A small-molecule ligand and the protein it binds are described below.
Small molecule (SMILES): CC[N+](CC)(CC)Cc1ccccc1

Binding-site contacts:
Ligand atom C11 contacts residue GLY211 of chain 1.C at 3.9 Å.
Ligand atom C9 contacts residue ILE210 of chain 1.C at 3.5 Å (hydrophobic).
Ligand atom C2 contacts residue POP1 of chain 1.R at 3.3 Å.
Ligand atom C11 contacts residue TRP85 of chain 1.C at 3.4 Å (hydrophobic).
Ligand atom C7 contacts residue POP1 of chain 1.R at 3.3 Å.
Ligand atom N contacts residue POP1 of chain 1.R at 3.7 Å.
Ligand atom C7 contacts residue ILE210 of chain 1.C at 3.6 Å (hydrophobic).
Ligand atom C11 contacts residue ALA215 of chain 1.C at 3.8 Å (hydrophobic).
Ligand atom C11 contacts residue VAL212 of chain 1.C at 4.0 Å (hydrophobic).
Ligand atom C6 contacts residue ILE210 of chain 1.C at 2.9 Å (hydrophobic).
Ligand atom C10 contacts residue ILE210 of chain 1.C at 3.6 Å (hydrophobic).
Ligand atom C5 contacts residue PHE105 of chain 1.C at 3.4 Å (hydrophobic).
Ligand atom C5 contacts residue VAL104 of chain 1.C at 3.5 Å (hydrophobic).
Ligand atom C10 contacts residue ALA215 of chain 1.C at 3.5 Å (hydrophobic).
Ligand atom N contacts residue ILE210 of chain 1.C at 4.1 Å.
Ligand atom C9 contacts residue GLY211 of chain 1.C at 3.9 Å.
Ligand atom C13 contacts residue ILE210 of chain 1.C at 4.0 Å (hydrophobic).
Ligand atom C2 contacts residue TYR341 of chain 1.C at 4.0 Å (hydrophobic).
Ligand atom C5 contacts residue ASP108 of chain 1.C at 3.7 Å.
Ligand atom C10 contacts residue GLY211 of chain 1.C at 3.1 Å.
Ligand atom C3 contacts residue ILE210 of chain 1.C at 3.3 Å (hydrophobic).
Ligand atom C4 contacts residue PHE105 of chain 1.C at 3.9 Å (hydrophobic).
Ligand atom C2 contacts residue ASN252 of chain 1.C at 3.9 Å.
Ligand atom C8 contacts residue ILE210 of chain 1.C at 3.7 Å (hydrophobic).
Ligand atom C7 contacts residue THR209 of chain 1.C at 3.1 Å.
Ligand atom C1 contacts residue PHE105 of chain 1.C at 3.3 Å (hydrophobic).
Ligand atom C3 contacts residue POP1 of chain 1.R at 3.7 Å.
Ligand atom C7 contacts residue ASP108 of chain 1.C at 2.9 Å.
Ligand atom C3 contacts residue ASN252 of chain 1.C at 3.8 Å.
Ligand atom C3 contacts residue VAL248 of chain 1.C at 4.0 Å (hydrophobic).
Ligand atom C7 contacts residue MG1 of chain 1.P at 3.9 Å.
Ligand atom C13 contacts residue ASN331 of chain 1.C at 4.0 Å.
Ligand atom C10 contacts residue TRP85 of chain 1.C at 3.5 Å (hydrophobic).
Ligand atom C12 contacts residue VAL248 of chain 1.C at 3.7 Å (hydrophobic).
Ligand atom C4 contacts residue ASP108 of chain 1.C at 4.1 Å.
Ligand atom C9 contacts residue TRP85 of chain 1.C at 4.1 Å (hydrophobic).
Ligand atom C6 contacts residue POP1 of chain 1.R at 4.1 Å.
Ligand atom C12 contacts residue TRP85 of chain 1.C at 3.6 Å (hydrophobic).
Ligand atom C11 contacts residue ILE210 of chain 1.C at 4.0 Å (hydrophobic).
Ligand atom C4 contacts residue POP1 of chain 1.R at 3.2 Å.

Sequence of chain 1.C:
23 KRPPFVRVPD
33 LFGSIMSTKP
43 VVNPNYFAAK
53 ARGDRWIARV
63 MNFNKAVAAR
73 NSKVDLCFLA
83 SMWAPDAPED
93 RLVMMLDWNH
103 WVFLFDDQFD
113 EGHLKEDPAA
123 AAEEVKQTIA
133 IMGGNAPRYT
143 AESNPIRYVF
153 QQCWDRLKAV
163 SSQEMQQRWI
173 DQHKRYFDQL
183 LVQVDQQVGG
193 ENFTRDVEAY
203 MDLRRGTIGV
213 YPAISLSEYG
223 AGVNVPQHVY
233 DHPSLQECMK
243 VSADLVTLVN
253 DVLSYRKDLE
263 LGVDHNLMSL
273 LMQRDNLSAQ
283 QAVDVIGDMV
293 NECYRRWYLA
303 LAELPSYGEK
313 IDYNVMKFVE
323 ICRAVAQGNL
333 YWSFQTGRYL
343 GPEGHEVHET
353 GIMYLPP